Binding-site contacts:
Ligand atom C7 contacts residue GLN100 of chain 1.M at 4.1 Å.
Ligand atom C7 contacts residue ASN122 of chain 1.M at 3.5 Å.
Ligand atom C8 contacts residue ASN122 of chain 1.M at 4.0 Å.
Ligand atom C8 contacts residue PHE121 of chain 1.M at 3.7 Å (hydrophobic).
Ligand atom C2 contacts residue ASN122 of chain 1.M at 2.5 Å.
Ligand atom C8 contacts residue SER120 of chain 1.M at 3.5 Å.
Ligand atom N2 contacts residue ASN122 of chain 1.M at 3.0 Å (h-bond).
Ligand atom C5 contacts residue ASN122 of chain 1.M at 3.6 Å.
Ligand atom O5 contacts residue ASN122 of chain 1.M at 2.3 Å (h-bond).
Ligand atom C1 contacts residue ASN122 of chain 1.M at 1.4 Å.
Ligand atom O7 contacts residue THR98 of chain 1.M at 4.2 Å.
Ligand atom O7 contacts residue ASN122 of chain 1.M at 3.6 Å.
Ligand atom N2 contacts residue GLN100 of chain 1.M at 4.5 Å.
Ligand atom C8 contacts residue GLN100 of chain 1.M at 3.5 Å.
Ligand atom O7 contacts residue ASP129 of chain 1.C at 4.5 Å.
Ligand atom C3 contacts residue ASN122 of chain 1.M at 3.8 Å.
Ligand atom C4 contacts residue ASN122 of chain 1.M at 4.2 Å.

Sequence of chain 1.M:
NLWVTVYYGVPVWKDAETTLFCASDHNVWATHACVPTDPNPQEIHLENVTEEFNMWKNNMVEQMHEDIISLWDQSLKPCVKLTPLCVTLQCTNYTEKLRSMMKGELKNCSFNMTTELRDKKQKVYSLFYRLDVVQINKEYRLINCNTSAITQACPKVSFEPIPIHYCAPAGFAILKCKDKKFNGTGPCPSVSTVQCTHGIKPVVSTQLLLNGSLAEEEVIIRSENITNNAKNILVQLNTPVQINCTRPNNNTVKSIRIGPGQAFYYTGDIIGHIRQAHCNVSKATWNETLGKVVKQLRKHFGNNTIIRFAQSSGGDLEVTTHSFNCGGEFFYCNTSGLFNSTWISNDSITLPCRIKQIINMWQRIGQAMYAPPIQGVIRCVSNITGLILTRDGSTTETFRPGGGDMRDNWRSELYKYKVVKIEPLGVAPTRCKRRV

The protein below binds the small molecule below.
Small molecule (SMILES): CC(=O)N[C@@H]1[C@@H](O)[C@H](O)[C@@H](CO)O[C@H]1O

Sequence of chain 1.C:
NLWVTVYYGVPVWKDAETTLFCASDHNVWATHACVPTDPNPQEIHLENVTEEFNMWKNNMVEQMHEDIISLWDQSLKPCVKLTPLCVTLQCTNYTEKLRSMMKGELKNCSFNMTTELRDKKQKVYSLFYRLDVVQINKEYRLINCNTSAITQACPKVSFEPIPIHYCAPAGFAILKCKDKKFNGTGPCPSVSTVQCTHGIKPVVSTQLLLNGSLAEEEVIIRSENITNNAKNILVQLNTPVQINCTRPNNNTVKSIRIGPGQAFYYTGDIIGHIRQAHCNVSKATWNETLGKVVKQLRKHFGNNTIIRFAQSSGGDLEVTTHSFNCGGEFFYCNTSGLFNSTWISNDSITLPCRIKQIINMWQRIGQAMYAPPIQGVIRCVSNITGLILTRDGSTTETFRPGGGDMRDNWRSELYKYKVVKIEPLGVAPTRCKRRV